Binding-site contacts:
Ligand atom C7 contacts residue GLN527 of chain 1.B at 3.7 Å.
Ligand atom C1 contacts residue GLN527 of chain 1.B at 3.9 Å.
Ligand atom C1 contacts residue GLU522 of chain 1.B at 4.0 Å.
Ligand atom O5 contacts residue GLY523 of chain 1.B at 4.4 Å.
Ligand atom O3 contacts residue GLN527 of chain 1.B at 4.4 Å.
Ligand atom C8 contacts residue GLN527 of chain 1.B at 3.8 Å.
Ligand atom C2 contacts residue PRO524 of chain 1.B at 4.5 Å (hydrophobic).
Ligand atom N2 contacts residue ASN416 of chain 1.B at 3.1 Å (h-bond).
Ligand atom C4 contacts residue GLY523 of chain 1.B at 4.5 Å.
Ligand atom C7 contacts residue ASN416 of chain 1.B at 3.2 Å.
Ligand atom C5 contacts residue ASN416 of chain 1.B at 3.6 Å.
Ligand atom O5 contacts residue ASN416 of chain 1.B at 2.3 Å (h-bond).
Ligand atom C4 contacts residue ASN416 of chain 1.B at 4.2 Å.
Ligand atom C2 contacts residue GLN527 of chain 1.B at 3.7 Å.
Ligand atom O3 contacts residue PRO524 of chain 1.B at 3.8 Å.
Ligand atom C3 contacts residue PRO524 of chain 1.B at 3.8 Å (hydrophobic).
Ligand atom O7 contacts residue ASN416 of chain 1.B at 2.8 Å (h-bond).
Ligand atom C1 contacts residue ASN416 of chain 1.B at 1.4 Å.
Ligand atom C1 contacts residue PRO524 of chain 1.B at 4.4 Å (hydrophobic).
Ligand atom O6 contacts residue GLU522 of chain 1.B at 4.2 Å.
Ligand atom O7 contacts residue PRO524 of chain 1.B at 3.7 Å.
Ligand atom N2 contacts residue GLN527 of chain 1.B at 3.0 Å (h-bond).
Ligand atom C3 contacts residue GLN527 of chain 1.B at 3.7 Å.
Ligand atom C3 contacts residue ASN416 of chain 1.B at 3.8 Å.
Ligand atom C2 contacts residue ASN416 of chain 1.B at 2.5 Å.
Ligand atom C3 contacts residue GLU522 of chain 1.B at 3.8 Å.
Ligand atom C4 contacts residue PRO524 of chain 1.B at 4.4 Å (hydrophobic).
Ligand atom O3 contacts residue GLU522 of chain 1.B at 3.8 Å.
Ligand atom O4 contacts residue PRO524 of chain 1.B at 3.7 Å.
Ligand atom O6 contacts residue GLY523 of chain 1.B at 4.1 Å.
Ligand atom O5 contacts residue GLU522 of chain 1.B at 4.3 Å.
Ligand atom C5 contacts residue GLU522 of chain 1.B at 4.4 Å.
Ligand atom O5 contacts residue PRO524 of chain 1.B at 4.3 Å.
Ligand atom C2 contacts residue GLU522 of chain 1.B at 4.1 Å.

The small molecule below binds the protein below.
Small molecule (SMILES): CC(=O)N[C@H]1[C@H](O[C@H]2[C@H](O)[C@@H](NC(C)=O)CO[C@@H]2CO)O[C@H](CO)[C@@H](O[C@@H]2O[C@H](CO)[C@@H](O)[C@H](O)[C@@H]2O)[C@@H]1O

Sequence of chain 1.B:
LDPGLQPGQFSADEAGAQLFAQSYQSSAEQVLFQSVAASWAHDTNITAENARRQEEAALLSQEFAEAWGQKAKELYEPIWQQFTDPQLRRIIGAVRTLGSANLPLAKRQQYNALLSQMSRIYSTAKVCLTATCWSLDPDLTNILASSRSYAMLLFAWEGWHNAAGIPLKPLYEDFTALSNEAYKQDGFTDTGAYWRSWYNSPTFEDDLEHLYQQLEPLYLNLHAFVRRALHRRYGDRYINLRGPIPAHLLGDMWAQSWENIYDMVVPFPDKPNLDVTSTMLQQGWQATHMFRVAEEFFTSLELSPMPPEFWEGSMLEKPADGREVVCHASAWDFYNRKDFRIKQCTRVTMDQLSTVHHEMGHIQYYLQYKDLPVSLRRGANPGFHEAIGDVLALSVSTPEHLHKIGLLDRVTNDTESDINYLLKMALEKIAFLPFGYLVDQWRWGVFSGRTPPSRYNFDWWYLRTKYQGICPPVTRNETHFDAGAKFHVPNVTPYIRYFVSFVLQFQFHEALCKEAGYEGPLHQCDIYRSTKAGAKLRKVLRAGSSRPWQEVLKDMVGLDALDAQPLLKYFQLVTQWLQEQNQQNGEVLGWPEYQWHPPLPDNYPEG